Binding-site contacts:
Ligand atom C8 contacts residue GLU74 of chain 1.C at 3.8 Å.
Ligand atom O7 contacts residue ASN72 of chain 1.C at 3.2 Å (h-bond).
Ligand atom C6 contacts residue GLU94 of chain 1.C at 4.3 Å.
Ligand atom O7 contacts residue ASN95 of chain 1.C at 2.6 Å (h-bond).
Ligand atom N2 contacts residue GLU74 of chain 1.C at 3.9 Å.
Ligand atom C3 contacts residue ASN95 of chain 1.C at 3.7 Å.
Ligand atom C8 contacts residue ARG229 of chain 1.C at 4.2 Å.
Ligand atom N2 contacts residue ARG229 of chain 1.C at 3.3 Å (salt-bridge).
Ligand atom C8 contacts residue CYS98 of chain 1.C at 4.0 Å (hydrophobic).
Ligand atom C7 contacts residue CYS98 of chain 1.C at 4.1 Å (hydrophobic).
Ligand atom C7 contacts residue GLU74 of chain 1.C at 3.9 Å.
Ligand atom C2 contacts residue ARG229 of chain 1.C at 3.4 Å.
Ligand atom O3 contacts residue ARG229 of chain 1.C at 2.6 Å (salt-bridge).
Ligand atom C7 contacts residue ASN95 of chain 1.C at 2.8 Å.
Ligand atom O7 contacts residue ARG229 of chain 1.C at 3.6 Å.
Ligand atom C7 contacts residue ARG229 of chain 1.C at 3.7 Å.
Ligand atom C3 contacts residue ARG229 of chain 1.C at 3.6 Å.
Ligand atom C4 contacts residue ASN95 of chain 1.C at 4.2 Å.
Ligand atom C2 contacts residue ASN95 of chain 1.C at 2.4 Å.
Ligand atom C8 contacts residue ASN95 of chain 1.C at 4.0 Å.
Ligand atom C1 contacts residue GLU74 of chain 1.C at 3.9 Å.
Ligand atom C8 contacts residue ASN72 of chain 1.C at 3.5 Å.
Ligand atom O6 contacts residue GLU94 of chain 1.C at 3.1 Å.
Ligand atom O5 contacts residue GLU94 of chain 1.C at 4.5 Å.
Ligand atom O7 contacts residue CYS98 of chain 1.C at 3.6 Å.
Ligand atom C8 contacts residue ALA143 of chain 1.C at 4.4 Å (hydrophobic).
Ligand atom C6 contacts residue ARG229 of chain 1.C at 4.3 Å.
Ligand atom C1 contacts residue ASN95 of chain 1.C at 1.4 Å.
Ligand atom C6 contacts residue ASN95 of chain 1.C at 4.4 Å.
Ligand atom O5 contacts residue ASN95 of chain 1.C at 2.4 Å (h-bond).
Ligand atom C5 contacts residue ASN95 of chain 1.C at 3.6 Å.
Ligand atom O6 contacts residue ARG229 of chain 1.C at 3.8 Å.
Ligand atom C7 contacts residue ASN72 of chain 1.C at 4.0 Å.
Ligand atom N2 contacts residue ASN95 of chain 1.C at 2.9 Å (h-bond).
Ligand atom O5 contacts residue ARG229 of chain 1.C at 4.4 Å.

This protein binds this small molecule.
Small molecule (SMILES): CC(=O)N[C@H]1[C@H](O[C@H]2[C@H](O)[C@@H](NC(C)=O)CO[C@@H]2CO)O[C@H](CO)[C@@H](O[C@@H]2O[C@H](CO)[C@@H](O)[C@H](O[C@H]3O[C@H](CO)[C@@H](O)[C@H](O)[C@@H]3O)[C@@H]2O)[C@@H]1O

Sequence of chain 1.C:
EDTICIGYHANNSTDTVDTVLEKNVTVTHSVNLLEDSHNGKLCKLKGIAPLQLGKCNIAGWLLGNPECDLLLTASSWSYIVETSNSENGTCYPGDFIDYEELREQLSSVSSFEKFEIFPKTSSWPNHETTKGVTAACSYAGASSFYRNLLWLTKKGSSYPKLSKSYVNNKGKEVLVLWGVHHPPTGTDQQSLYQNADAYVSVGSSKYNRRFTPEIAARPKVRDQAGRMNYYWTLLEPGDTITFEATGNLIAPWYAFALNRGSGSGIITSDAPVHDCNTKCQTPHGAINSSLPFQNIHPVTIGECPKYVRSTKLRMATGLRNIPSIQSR